Sequence of chain 1.C:
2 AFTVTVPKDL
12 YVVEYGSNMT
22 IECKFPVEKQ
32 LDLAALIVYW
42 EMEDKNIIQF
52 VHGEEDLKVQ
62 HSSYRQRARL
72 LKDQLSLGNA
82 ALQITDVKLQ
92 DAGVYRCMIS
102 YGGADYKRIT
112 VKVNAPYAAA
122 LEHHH

Sequence of chain 2.C:
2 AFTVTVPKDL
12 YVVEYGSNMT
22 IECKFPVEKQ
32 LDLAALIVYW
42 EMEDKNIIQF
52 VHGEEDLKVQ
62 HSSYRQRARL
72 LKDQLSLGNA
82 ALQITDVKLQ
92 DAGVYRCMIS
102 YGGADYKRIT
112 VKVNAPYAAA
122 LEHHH

A small-molecule ligand and the protein it binds are described below.
Small molecule (SMILES): Cc1c(NC(=O)c2ccc(CNCCO)cn2)cccc1-c1cccc(NC(=O)c2ccc(CNCCO)cn2)c1C

Binding-site contacts:
Ligand atom N1 contacts residue TYR40 of chain 2.C at 3.4 Å.
Ligand atom C8 contacts residue ALA105 of chain 1.C at 3.6 Å (hydrophobic).
Ligand atom C4 contacts residue ALA105 of chain 1.C at 3.5 Å (hydrophobic).
Ligand atom C13 contacts residue TYR40 of chain 2.C at 3.6 Å (hydrophobic).
Ligand atom C15 contacts residue ASP106 of chain 1.C at 3.6 Å.
Ligand atom C13 contacts residue ASP106 of chain 1.C at 3.7 Å.
Ligand atom C5 contacts residue ALA105 of chain 1.C at 3.7 Å (hydrophobic).
Ligand atom C7 contacts residue TYR40 of chain 2.C at 3.5 Å (hydrophobic).
Ligand atom C3 contacts residue ALA105 of chain 1.C at 3.6 Å (hydrophobic).
Ligand atom N2 contacts residue ASP106 of chain 1.C at 3.2 Å (salt-bridge).
Ligand atom N contacts residue TYR40 of chain 2.C at 3.7 Å.
Ligand atom C5 contacts residue R811 of chain 2.E at 2.6 Å.
Ligand atom C2 contacts residue SER101 of chain 2.C at 3.6 Å.
Ligand atom C2 contacts residue R811 of chain 2.E at 3.5 Å.
Ligand atom C1 contacts residue R811 of chain 2.E at 2.2 Å.
Ligand atom C4 contacts residue MET99 of chain 2.C at 3.6 Å (hydrophobic).
Ligand atom O contacts residue ALA105 of chain 1.C at 3.4 Å (h-bond).
Ligand atom O contacts residue TYR40 of chain 2.C at 3.4 Å.
Ligand atom C12 contacts residue ASP106 of chain 1.C at 3.3 Å.
Ligand atom C6 contacts residue R811 of chain 2.E at 3.2 Å.
Ligand atom C11 contacts residue TYR40 of chain 2.C at 3.5 Å (hydrophobic).
Ligand atom C3 contacts residue MET99 of chain 2.C at 3.5 Å (hydrophobic).
Ligand atom C9 contacts residue TYR40 of chain 2.C at 3.5 Å (hydrophobic).
Ligand atom C contacts residue R811 of chain 2.E at 1.4 Å.
Ligand atom C6 contacts residue TYR107 of chain 1.C at 3.8 Å (hydrophobic).
Ligand atom C7 contacts residue ALA105 of chain 1.C at 3.5 Å (hydrophobic).
Ligand atom C2 contacts residue ILE100 of chain 2.C at 3.6 Å (hydrophobic).
Ligand atom C14 contacts residue ASP106 of chain 1.C at 3.3 Å.
Ligand atom C9 contacts residue ALA105 of chain 1.C at 3.7 Å (hydrophobic).
Ligand atom C2 contacts residue MET99 of chain 2.C at 3.5 Å (hydrophobic).
Ligand atom C12 contacts residue TYR107 of chain 1.C at 3.6 Å (hydrophobic).
Ligand atom O1 contacts residue THR4 of chain 1.C at 3.7 Å.
Ligand atom C11 contacts residue ASP106 of chain 1.C at 3.5 Å.
Ligand atom C6 contacts residue ASP106 of chain 1.C at 3.5 Å.
Ligand atom C10 contacts residue TYR40 of chain 2.C at 3.5 Å (hydrophobic).
Ligand atom C12 contacts residue TYR40 of chain 2.C at 3.5 Å (hydrophobic).
Ligand atom N1 contacts residue TYR107 of chain 1.C at 3.7 Å.
Ligand atom C8 contacts residue TYR40 of chain 2.C at 3.3 Å (hydrophobic).
Ligand atom O1 contacts residue VAL5 of chain 1.C at 3.6 Å.
Ligand atom O1 contacts residue ASP106 of chain 1.C at 2.6 Å (salt-bridge).